This small molecule binds to this protein.
Small molecule (SMILES): Cc1cn([C@H]2C[C@H](O[P](=O)(O)OC[C@H]3O[C@@H](n4ccc(N)nc4=O)C[C@@H]3O[P](=O)(O)OC[C@H]3O[C@@H](n4cnc5c(N)ncnc54)C[C@@H]3O)[C@@H](CO[P](=O)(O)O[C@H]3C[C@H](n4cnc5c(=O)nc(N)[nH]c54)O[C@@H]3CO[P](=O)(O)O[C@H]3C[C@H](n4ccc(N)nc4=O)O[C@@H]3CO[P](=O)(O)O[C@H]3C[C@H](n4cnc5c(=O)nc(N)[nH]c54)O[C@@H]3CO[P](=O)(O)O[C@H]3C[C@H](n4cnc5c(N)ncnc54)O[C@@H]3CO[P](=O)(O)O[C@H]3C[C@H](n4cc(C)c(=O)[nH]c4=O)O[C@@H]3CO[P](=O)(O)O[C@H]3C[C@H](n4ccc(N)nc4=O)O[C@@H]3COP(=O)=O)O2)c(=O)[nH]c1=O

Sequence of chain 1.A:
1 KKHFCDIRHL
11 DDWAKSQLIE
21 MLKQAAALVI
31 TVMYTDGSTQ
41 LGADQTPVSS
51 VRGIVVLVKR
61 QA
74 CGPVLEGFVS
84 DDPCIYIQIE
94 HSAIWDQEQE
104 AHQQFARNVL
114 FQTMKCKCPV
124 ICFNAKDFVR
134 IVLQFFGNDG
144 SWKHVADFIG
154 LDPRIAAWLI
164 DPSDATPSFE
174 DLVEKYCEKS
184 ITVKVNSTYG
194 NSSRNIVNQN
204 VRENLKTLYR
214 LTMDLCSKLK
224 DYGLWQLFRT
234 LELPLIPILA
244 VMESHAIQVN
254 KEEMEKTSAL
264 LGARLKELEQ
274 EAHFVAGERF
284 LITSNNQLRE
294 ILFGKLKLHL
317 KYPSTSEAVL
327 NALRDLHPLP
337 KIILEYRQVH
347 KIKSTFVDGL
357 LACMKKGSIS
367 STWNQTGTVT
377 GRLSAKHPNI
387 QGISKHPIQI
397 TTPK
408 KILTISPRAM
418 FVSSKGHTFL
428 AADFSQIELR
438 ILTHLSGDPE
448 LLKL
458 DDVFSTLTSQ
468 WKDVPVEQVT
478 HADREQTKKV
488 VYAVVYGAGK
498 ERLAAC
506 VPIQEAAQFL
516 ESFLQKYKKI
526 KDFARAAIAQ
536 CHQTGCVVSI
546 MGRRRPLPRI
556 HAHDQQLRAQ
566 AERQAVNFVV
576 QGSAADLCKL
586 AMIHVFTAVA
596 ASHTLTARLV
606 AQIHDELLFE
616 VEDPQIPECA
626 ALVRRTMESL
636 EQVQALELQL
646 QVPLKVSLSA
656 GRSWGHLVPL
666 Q

Binding-site contacts:
Ligand atom OP1 contacts residue ARG343 of chain 1.A at 3.6 Å (salt-bridge).
Ligand atom C4' contacts residue ARG568 of chain 1.A at 3.6 Å.
Ligand atom O3' contacts residue GLN569 of chain 1.A at 3.6 Å.
Ligand atom O4' contacts residue ALA495 of chain 1.A at 3.1 Å.
Ligand atom OP1 contacts residue HIS346 of chain 1.A at 3.6 Å.
Ligand atom OP1 contacts residue GLN569 of chain 1.A at 3.2 Å (h-bond).
Ligand atom O2 contacts residue GLN576 of chain 1.A at 3.5 Å (h-bond).
Ligand atom OP1 contacts residue GLY496 of chain 1.A at 3.4 Å (h-bond).
Ligand atom O5' contacts residue ALA495 of chain 1.A at 3.3 Å.
Ligand atom OP1 contacts residue THR374 of chain 1.A at 3.5 Å.
Ligand atom OP2 contacts residue HIS346 of chain 1.A at 3.4 Å.
Ligand atom OP2 contacts residue SER350 of chain 1.A at 3.5 Å (h-bond).
Ligand atom O2 contacts residue TYR493 of chain 1.A at 3.2 Å.
Ligand atom C7 contacts residue ARG499 of chain 1.A at 3.1 Å.
Ligand atom O5' contacts residue THR374 of chain 1.A at 3.4 Å.
Ligand atom O3' contacts residue SER320 of chain 1.A at 3.4 Å (h-bond).
Ligand atom O4' contacts residue ASN572 of chain 1.A at 3.7 Å.
Ligand atom C5' contacts residue THR351 of chain 1.A at 3.4 Å.
Ligand atom C4' contacts residue ALA381 of chain 1.A at 3.5 Å (hydrophobic).
Ligand atom C2 contacts residue ALA490 of chain 1.A at 3.7 Å (hydrophobic).
Ligand atom OP1 contacts residue VAL375 of chain 1.A at 3.0 Å (h-bond).
Ligand atom O2 contacts residue LYS347 of chain 1.A at 3.7 Å.
Ligand atom C1' contacts residue ASN572 of chain 1.A at 3.4 Å.
Ligand atom C4' contacts residue THR351 of chain 1.A at 3.4 Å.
Ligand atom O3' contacts residue ASN385 of chain 1.A at 3.6 Å.
Ligand atom OP2 contacts residue ASN288 of chain 1.A at 3.4 Å (h-bond).
Ligand atom OP1 contacts residue ARG550 of chain 1.A at 2.7 Å (salt-bridge).
Ligand atom C5 contacts residue ARG499 of chain 1.A at 3.4 Å.
Ligand atom C1' contacts residue GLN576 of chain 1.A at 3.6 Å.
Ligand atom OP1 contacts residue ARG499 of chain 1.A at 3.6 Å.
Ligand atom O3' contacts residue ARG568 of chain 1.A at 3.2 Å (salt-bridge).
Ligand atom O4' contacts residue GLN576 of chain 1.A at 3.6 Å.
Ligand atom O4' contacts residue ASN385 of chain 1.A at 3.7 Å.
Ligand atom OP1 contacts residue HIS383 of chain 1.A at 3.1 Å (h-bond).
Ligand atom C5' contacts residue ALA381 of chain 1.A at 3.6 Å (hydrophobic).
Ligand atom C5 contacts residue ALA490 of chain 1.A at 3.6 Å (hydrophobic).
Ligand atom O4' contacts residue LYS347 of chain 1.A at 3.6 Å.
Ligand atom N1 contacts residue ALA490 of chain 1.A at 3.7 Å.
Ligand atom OP1 contacts residue ARG568 of chain 1.A at 3.5 Å (salt-bridge).
Ligand atom C2' contacts residue ASN572 of chain 1.A at 3.6 Å.